Sequence of chain 1.A:
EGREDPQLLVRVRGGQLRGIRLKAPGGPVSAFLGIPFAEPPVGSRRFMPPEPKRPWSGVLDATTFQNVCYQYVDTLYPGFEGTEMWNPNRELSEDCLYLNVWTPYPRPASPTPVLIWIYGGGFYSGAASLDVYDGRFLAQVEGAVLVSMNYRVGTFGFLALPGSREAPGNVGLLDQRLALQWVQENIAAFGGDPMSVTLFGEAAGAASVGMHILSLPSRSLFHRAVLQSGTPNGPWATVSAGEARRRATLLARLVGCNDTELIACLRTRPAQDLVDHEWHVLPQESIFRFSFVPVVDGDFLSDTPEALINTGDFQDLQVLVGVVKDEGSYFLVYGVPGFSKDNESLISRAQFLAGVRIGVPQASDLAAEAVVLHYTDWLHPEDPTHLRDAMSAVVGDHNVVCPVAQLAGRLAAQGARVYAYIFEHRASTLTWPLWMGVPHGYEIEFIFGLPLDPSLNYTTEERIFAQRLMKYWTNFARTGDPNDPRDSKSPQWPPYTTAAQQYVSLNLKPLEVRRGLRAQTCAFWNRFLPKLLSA

Binding-site contacts:
Ligand atom C2 contacts residue TRP86 of chain 1.A at 3.7 Å (hydrophobic).
Ligand atom C4 contacts residue GLU202 of chain 1.A at 3.2 Å.
Ligand atom C3 contacts residue ALA203 of chain 1.A at 4.0 Å (hydrophobic).
Ligand atom N1 contacts residue GLY121 of chain 1.A at 4.4 Å.
Ligand atom C2 contacts residue AT31 of chain 1.F at 0.8 Å.
Ligand atom C1 contacts residue TYR337 of chain 1.A at 4.0 Å (hydrophobic).
Ligand atom C4 contacts residue HIS447 of chain 1.A at 4.3 Å.
Ligand atom SD contacts residue TRP86 of chain 1.A at 3.5 Å.
Ligand atom C3 contacts residue GLY121 of chain 1.A at 3.8 Å.
Ligand atom C1 contacts residue AT31 of chain 1.F at 0.5 Å.
Ligand atom C3 contacts residue GLY120 of chain 1.A at 4.5 Å.
Ligand atom SD contacts residue AT31 of chain 1.F at 1.6 Å.
Ligand atom C3 contacts residue HIS447 of chain 1.A at 3.9 Å.
Ligand atom C5 contacts residue TYR133 of chain 1.A at 4.0 Å (hydrophobic).
Ligand atom C5 contacts residue GLU202 of chain 1.A at 4.1 Å.
Ligand atom C1 contacts residue TRP86 of chain 1.A at 4.3 Å (hydrophobic).
Ligand atom N1 contacts residue AT31 of chain 1.F at 0.4 Å (h-bond).
Ligand atom N1 contacts residue GLU202 of chain 1.A at 4.0 Å.
Ligand atom C5 contacts residue GLY121 of chain 1.A at 3.7 Å.
Ligand atom C4 contacts residue GLY448 of chain 1.A at 3.7 Å.
Ligand atom C5 contacts residue GLY120 of chain 1.A at 3.8 Å.
Ligand atom C4 contacts residue TRP86 of chain 1.A at 4.0 Å (hydrophobic).
Ligand atom N1 contacts residue TRP86 of chain 1.A at 4.3 Å.
Ligand atom SD contacts residue TYR337 of chain 1.A at 2.4 Å (h-bond).
Ligand atom C5 contacts residue TRP86 of chain 1.A at 3.8 Å (hydrophobic).
Ligand atom C4 contacts residue AT31 of chain 1.F at 0.8 Å.
Ligand atom C5 contacts residue AT31 of chain 1.F at 0.1 Å.
Ligand atom C3 contacts residue AT31 of chain 1.F at 0.4 Å.
Ligand atom N1 contacts residue ACT1 of chain 1.E at 4.4 Å.
Ligand atom C3 contacts residue GLU202 of chain 1.A at 4.0 Å.
Ligand atom C3 contacts residue ACT1 of chain 1.E at 3.0 Å.

The protein below binds the small molecule below.
Small molecule (SMILES): C[N+](C)(C)CCS